This protein binds this small molecule.
Small molecule (SMILES): CC(=O)N[C@@H]1[C@@H](O)[C@H](O)[C@@H](CO)O[C@H]1O

Sequence of chain 1.A:
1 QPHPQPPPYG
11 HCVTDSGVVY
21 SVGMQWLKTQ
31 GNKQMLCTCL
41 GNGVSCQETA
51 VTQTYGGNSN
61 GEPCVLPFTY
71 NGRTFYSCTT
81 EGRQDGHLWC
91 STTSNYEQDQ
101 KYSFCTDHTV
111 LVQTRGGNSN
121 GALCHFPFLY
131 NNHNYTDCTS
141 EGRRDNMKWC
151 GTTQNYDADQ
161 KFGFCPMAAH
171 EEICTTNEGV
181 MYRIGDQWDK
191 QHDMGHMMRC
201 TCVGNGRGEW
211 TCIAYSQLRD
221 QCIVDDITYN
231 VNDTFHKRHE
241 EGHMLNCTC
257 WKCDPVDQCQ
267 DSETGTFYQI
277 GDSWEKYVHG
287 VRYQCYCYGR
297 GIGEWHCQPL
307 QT

Binding-site contacts:
Ligand atom C7 contacts residue ASN246 of chain 1.A at 4.2 Å.
Ligand atom C2 contacts residue ASN246 of chain 1.A at 2.3 Å.
Ligand atom O6 contacts residue ASP260 of chain 1.A at 3.7 Å.
Ligand atom C3 contacts residue ASN246 of chain 1.A at 3.7 Å.
Ligand atom C1 contacts residue GLN221 of chain 1.A at 4.1 Å.
Ligand atom C7 contacts residue ILE223 of chain 1.A at 3.7 Å (hydrophobic).
Ligand atom C8 contacts residue MET244 of chain 1.A at 4.3 Å (hydrophobic).
Ligand atom N2 contacts residue ASN246 of chain 1.A at 2.9 Å (h-bond).
Ligand atom O6 contacts residue GLN221 of chain 1.A at 4.0 Å.
Ligand atom O5 contacts residue ASN246 of chain 1.A at 2.4 Å (h-bond).
Ligand atom C1 contacts residue ASN246 of chain 1.A at 1.5 Å.
Ligand atom O5 contacts residue ASP260 of chain 1.A at 4.3 Å.
Ligand atom O5 contacts residue GLN221 of chain 1.A at 3.9 Å.
Ligand atom O7 contacts residue ILE223 of chain 1.A at 3.8 Å.
Ligand atom C4 contacts residue ASN246 of chain 1.A at 4.2 Å.
Ligand atom C5 contacts residue ASN246 of chain 1.A at 3.7 Å.
Ligand atom C8 contacts residue ILE223 of chain 1.A at 3.9 Å (hydrophobic).
Ligand atom N2 contacts residue ILE223 of chain 1.A at 4.1 Å.